A small-molecule ligand and the protein it binds are described below.
Small molecule (SMILES): C[C@@](O)(CCO)CC(=O)[O-]

Binding-site contacts:
Ligand atom C2 contacts residue THR264 of chain 2.A at 3.8 Å.
Ligand atom O8 contacts residue LYS267 of chain 2.A at 3.2 Å (salt-bridge).
Ligand atom C4 contacts residue GLY268 of chain 2.A at 4.0 Å.
Ligand atom O3 contacts residue THR264 of chain 2.A at 4.4 Å.
Ligand atom O3 contacts residue ALA368 of chain 2.A at 3.9 Å.
Ligand atom O4 contacts residue HIS265 of chain 2.A at 3.4 Å (h-bond).
Ligand atom C3 contacts residue LEU372 of chain 2.A at 4.3 Å (hydrophobic).
Ligand atom C8 contacts residue LYS267 of chain 2.A at 3.6 Å.
Ligand atom O8 contacts residue ASN271 of chain 2.A at 4.0 Å.
Ligand atom O7 contacts residue LEU372 of chain 2.A at 3.4 Å.
Ligand atom O7 contacts residue THR264 of chain 2.A at 3.7 Å.
Ligand atom O8 contacts residue GLU83 of chain 2.A at 3.1 Å (salt-bridge).
Ligand atom C3 contacts residue THR264 of chain 2.A at 3.9 Å.
Ligand atom C8 contacts residue ASN271 of chain 2.A at 4.2 Å.
Ligand atom C8 contacts residue GLU83 of chain 2.A at 4.3 Å.
Ligand atom C2 contacts residue ILE213 of chain 2.B at 4.4 Å (hydrophobic).
Ligand atom C4 contacts residue THR264 of chain 2.A at 3.3 Å.
Ligand atom C2 contacts residue NAD1 of chain 2.D at 3.2 Å.
Ligand atom C5 contacts residue ARG261 of chain 2.A at 3.5 Å.
Ligand atom O3 contacts residue LEU372 of chain 2.A at 3.6 Å.
Ligand atom O7 contacts residue ARG261 of chain 2.A at 3.4 Å (salt-bridge).
Ligand atom C6 contacts residue ALA368 of chain 2.A at 3.4 Å (hydrophobic).
Ligand atom C8 contacts residue NAD1 of chain 2.D at 3.4 Å.
Ligand atom C5 contacts residue ALA368 of chain 2.A at 3.6 Å (hydrophobic).
Ligand atom O4 contacts residue THR264 of chain 2.A at 3.7 Å.
Ligand atom O3 contacts residue HIS265 of chain 2.A at 4.1 Å.
Ligand atom C5 contacts residue GLY268 of chain 2.A at 4.1 Å.
Ligand atom C4 contacts residue ALA368 of chain 2.A at 4.3 Å (hydrophobic).
Ligand atom C5 contacts residue HIS265 of chain 2.A at 4.0 Å.
Ligand atom C6 contacts residue ILE377 of chain 2.A at 3.9 Å (hydrophobic).
Ligand atom C5 contacts residue THR264 of chain 2.A at 3.6 Å.
Ligand atom O7 contacts residue ILE213 of chain 2.B at 3.2 Å.
Ligand atom O3 contacts residue ARG261 of chain 2.A at 2.8 Å (salt-bridge).
Ligand atom C3 contacts residue ARG261 of chain 2.A at 4.2 Å.
Ligand atom O4 contacts residue GLY268 of chain 2.A at 3.3 Å.
Ligand atom O4 contacts residue ALA368 of chain 2.A at 3.4 Å.
Ligand atom C4 contacts residue ARG261 of chain 2.A at 3.7 Å.
Ligand atom C6 contacts residue LEU372 of chain 2.A at 4.2 Å (hydrophobic).
Ligand atom O4 contacts residue ASN365 of chain 2.A at 4.1 Å.
Ligand atom O8 contacts residue NAD1 of chain 2.D at 3.1 Å.

Sequence of chain 2.B:
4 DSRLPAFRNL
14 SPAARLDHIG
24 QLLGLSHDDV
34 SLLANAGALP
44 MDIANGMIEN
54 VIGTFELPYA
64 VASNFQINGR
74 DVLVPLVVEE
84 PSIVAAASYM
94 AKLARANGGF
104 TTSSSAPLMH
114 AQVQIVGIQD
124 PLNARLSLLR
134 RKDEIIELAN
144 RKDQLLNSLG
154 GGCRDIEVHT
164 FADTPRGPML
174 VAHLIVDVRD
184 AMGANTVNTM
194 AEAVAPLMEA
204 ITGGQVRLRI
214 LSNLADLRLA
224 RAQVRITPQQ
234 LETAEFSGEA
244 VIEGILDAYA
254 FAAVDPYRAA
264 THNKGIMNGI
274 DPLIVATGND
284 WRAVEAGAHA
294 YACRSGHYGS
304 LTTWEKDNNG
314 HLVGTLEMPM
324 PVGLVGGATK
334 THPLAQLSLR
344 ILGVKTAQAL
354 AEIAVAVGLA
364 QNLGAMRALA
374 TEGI

Sequence of chain 2.A:
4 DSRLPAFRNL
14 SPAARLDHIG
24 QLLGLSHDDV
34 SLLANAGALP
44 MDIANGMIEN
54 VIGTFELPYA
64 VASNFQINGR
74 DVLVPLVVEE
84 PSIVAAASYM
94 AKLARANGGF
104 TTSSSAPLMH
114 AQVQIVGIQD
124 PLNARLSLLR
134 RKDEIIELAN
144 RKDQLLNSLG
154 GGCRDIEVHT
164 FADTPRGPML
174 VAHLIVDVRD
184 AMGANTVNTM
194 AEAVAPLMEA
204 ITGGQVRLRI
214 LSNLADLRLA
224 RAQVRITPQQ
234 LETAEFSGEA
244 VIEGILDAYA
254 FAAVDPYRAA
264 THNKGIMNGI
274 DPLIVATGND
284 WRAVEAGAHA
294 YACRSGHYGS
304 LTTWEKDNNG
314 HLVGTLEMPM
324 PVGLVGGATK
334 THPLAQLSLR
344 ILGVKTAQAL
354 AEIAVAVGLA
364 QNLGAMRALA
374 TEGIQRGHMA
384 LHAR